Sequence of chain 1.J:
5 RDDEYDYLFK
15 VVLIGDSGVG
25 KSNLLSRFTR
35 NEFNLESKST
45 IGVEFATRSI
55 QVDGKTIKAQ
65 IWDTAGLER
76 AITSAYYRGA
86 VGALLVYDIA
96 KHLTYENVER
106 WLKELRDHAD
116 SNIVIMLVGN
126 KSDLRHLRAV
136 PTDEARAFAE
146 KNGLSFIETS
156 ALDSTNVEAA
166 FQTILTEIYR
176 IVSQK

Sequence of chain 1.K:
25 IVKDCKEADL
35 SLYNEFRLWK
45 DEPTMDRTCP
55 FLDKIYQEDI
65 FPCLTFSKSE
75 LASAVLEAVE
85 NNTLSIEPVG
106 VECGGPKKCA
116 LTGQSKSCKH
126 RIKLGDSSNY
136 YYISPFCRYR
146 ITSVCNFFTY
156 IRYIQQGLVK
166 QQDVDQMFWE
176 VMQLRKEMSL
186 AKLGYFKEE

The protein below binds the small molecule below.
Small molecule (SMILES): Nc1nc2c(ncn2[C@@H]2O[C@H](CO[P](=O)(O)O[P](=O)(O)NP(=O)(O)O)[C@@H](O)[C@H]2O)c(=O)[nH]1

Binding-site contacts:
Ligand atom O2B contacts residue SER26 of chain 1.J at 2.6 Å (h-bond).
Ligand atom O2A contacts residue SER41 of chain 1.J at 3.4 Å (h-bond).
Ligand atom N3B contacts residue GLY22 of chain 1.J at 3.2 Å (h-bond).
Ligand atom O1A contacts residue SER26 of chain 1.J at 3.5 Å (h-bond).
Ligand atom O3G contacts residue MG1 of chain 1.FA at 2.0 Å.
Ligand atom O1B contacts residue GLY24 of chain 1.J at 3.2 Å (h-bond).
Ligand atom O2G contacts residue GLY70 of chain 1.J at 2.8 Å (h-bond).
Ligand atom O6 contacts residue ASN125 of chain 1.J at 3.2 Å (h-bond).
Ligand atom O1A contacts residue ASN27 of chain 1.J at 2.7 Å (h-bond).
Ligand atom C8 contacts residue GLY24 of chain 1.J at 3.4 Å.
Ligand atom C5 contacts residue LYS126 of chain 1.J at 3.4 Å.
Ligand atom O3A contacts residue GLY24 of chain 1.J at 3.0 Å (h-bond).
Ligand atom O3G contacts residue THR44 of chain 1.J at 2.2 Å (h-bond).
Ligand atom O1A contacts residue GLY24 of chain 1.J at 3.1 Å.
Ligand atom N2 contacts residue LEU157 of chain 1.J at 3.2 Å.
Ligand atom N7 contacts residue ASN125 of chain 1.J at 2.8 Å (h-bond).
Ligand atom O1B contacts residue VAL23 of chain 1.J at 3.5 Å (h-bond).
Ligand atom C2 contacts residue ASP128 of chain 1.J at 3.4 Å.
Ligand atom O3' contacts residue LEU39 of chain 1.J at 2.7 Å (h-bond).
Ligand atom N2 contacts residue ASP128 of chain 1.J at 3.2 Å (salt-bridge).
Ligand atom PG contacts residue MG1 of chain 1.FA at 3.1 Å.
Ligand atom O3G contacts residue SER26 of chain 1.J at 3.3 Å (h-bond).
Ligand atom O2G contacts residue MG1 of chain 1.FA at 3.4 Å.
Ligand atom C2 contacts residue LEU157 of chain 1.J at 3.5 Å (hydrophobic).
Ligand atom O1G contacts residue SER43 of chain 1.J at 2.6 Å (h-bond).
Ligand atom O6 contacts residue LEU157 of chain 1.J at 3.4 Å (h-bond).
Ligand atom N1 contacts residue LEU157 of chain 1.J at 3.4 Å.
Ligand atom O6 contacts residue ALA156 of chain 1.J at 3.0 Å (h-bond).
Ligand atom O2G contacts residue LYS25 of chain 1.J at 2.8 Å (salt-bridge).
Ligand atom N1 contacts residue ASP128 of chain 1.J at 2.6 Å (salt-bridge).
Ligand atom O2' contacts residue LEU39 of chain 1.J at 3.0 Å (h-bond).
Ligand atom O2' contacts residue ASN38 of chain 1.J at 2.9 Å (h-bond).
Ligand atom O1G contacts residue SER21 of chain 1.J at 3.0 Å (h-bond).
Ligand atom O1B contacts residue LYS25 of chain 1.J at 2.9 Å (salt-bridge).
Ligand atom O6 contacts residue LYS126 of chain 1.J at 3.3 Å (salt-bridge).
Ligand atom O4' contacts residue LYS126 of chain 1.J at 3.4 Å (salt-bridge).
Ligand atom C5 contacts residue ASN125 of chain 1.J at 3.4 Å.
Ligand atom O2B contacts residue MG1 of chain 1.FA at 2.6 Å.
Ligand atom N1 contacts residue LYS126 of chain 1.J at 3.4 Å.
Ligand atom C6 contacts residue LYS126 of chain 1.J at 3.2 Å.